Binding-site contacts:
Ligand atom SAG contacts residue ARG157 of chain 23.D at 3.6 Å (salt-bridge).
Ligand atom OBI contacts residue LYS156 of chain 23.D at 4.0 Å.
Ligand atom OAF contacts residue ALA158 of chain 23.D at 3.3 Å.
Ligand atom O6B contacts residue LYS156 of chain 23.D at 3.3 Å.
Ligand atom OAH contacts residue ARG157 of chain 23.D at 3.1 Å (salt-bridge).
Ligand atom O6A contacts residue HIS94 of chain 23.D at 3.2 Å (h-bond).
Ligand atom O4 contacts residue SER93 of chain 23.D at 3.0 Å (h-bond).
Ligand atom O6B contacts residue LEU62 of chain 23.D at 4.0 Å.
Ligand atom O3 contacts residue ALA158 of chain 23.D at 3.0 Å (h-bond).
Ligand atom OAF contacts residue ARG157 of chain 23.D at 2.8 Å (salt-bridge).
Ligand atom C6 contacts residue LEU62 of chain 23.D at 3.5 Å (hydrophobic).
Ligand atom O6B contacts residue HIS94 of chain 23.D at 4.0 Å.
Ligand atom C4 contacts residue LYS156 of chain 23.D at 4.0 Å.
Ligand atom OAH contacts residue ASP3 of chain 23.D at 4.0 Å.
Ligand atom O6A contacts residue SER93 of chain 23.D at 3.2 Å.
Ligand atom O5 contacts residue ARG157 of chain 23.D at 3.8 Å.
Ligand atom O3 contacts residue ARG157 of chain 23.D at 3.3 Å (salt-bridge).
Ligand atom O6A contacts residue HIS155 of chain 23.D at 3.8 Å.
Ligand atom C6 contacts residue HIS155 of chain 23.D at 3.4 Å.
Ligand atom O6B contacts residue ARG157 of chain 23.D at 3.3 Å (salt-bridge).
Ligand atom O5 contacts residue LYS156 of chain 23.D at 3.4 Å.
Ligand atom O6B contacts residue HIS155 of chain 23.D at 3.3 Å (h-bond).
Ligand atom O5 contacts residue HIS155 of chain 23.D at 3.6 Å.
Ligand atom C6 contacts residue HIS94 of chain 23.D at 3.9 Å.
Ligand atom C3 contacts residue ARG157 of chain 23.D at 3.7 Å.
Ligand atom C6 contacts residue SER93 of chain 23.D at 4.0 Å.
Ligand atom O6A contacts residue LEU62 of chain 23.D at 3.4 Å.
Ligand atom OAH contacts residue LEU2 of chain 23.D at 2.8 Å (h-bond).
Ligand atom C3 contacts residue LYS156 of chain 23.D at 4.0 Å.
Ligand atom OAH contacts residue THR4 of chain 23.D at 3.7 Å.
Ligand atom O5B contacts residue LYS156 of chain 23.D at 3.3 Å.
Ligand atom O4 contacts residue LYS156 of chain 23.D at 3.5 Å.
Ligand atom O4 contacts residue HIS155 of chain 23.D at 3.5 Å (h-bond).
Ligand atom C5 contacts residue HIS155 of chain 23.D at 4.0 Å.
Ligand atom SAG contacts residue THR4 of chain 23.D at 3.9 Å.
Ligand atom O3 contacts residue LYS156 of chain 23.D at 3.0 Å.
Ligand atom C5 contacts residue LEU62 of chain 23.D at 3.8 Å (hydrophobic).
Ligand atom OAF contacts residue THR4 of chain 23.D at 2.9 Å (h-bond).
Ligand atom C2 contacts residue ALA158 of chain 23.D at 3.7 Å (hydrophobic).
Ligand atom C3 contacts residue ALA158 of chain 23.D at 4.0 Å (hydrophobic).

Sequence of chain 23.D:
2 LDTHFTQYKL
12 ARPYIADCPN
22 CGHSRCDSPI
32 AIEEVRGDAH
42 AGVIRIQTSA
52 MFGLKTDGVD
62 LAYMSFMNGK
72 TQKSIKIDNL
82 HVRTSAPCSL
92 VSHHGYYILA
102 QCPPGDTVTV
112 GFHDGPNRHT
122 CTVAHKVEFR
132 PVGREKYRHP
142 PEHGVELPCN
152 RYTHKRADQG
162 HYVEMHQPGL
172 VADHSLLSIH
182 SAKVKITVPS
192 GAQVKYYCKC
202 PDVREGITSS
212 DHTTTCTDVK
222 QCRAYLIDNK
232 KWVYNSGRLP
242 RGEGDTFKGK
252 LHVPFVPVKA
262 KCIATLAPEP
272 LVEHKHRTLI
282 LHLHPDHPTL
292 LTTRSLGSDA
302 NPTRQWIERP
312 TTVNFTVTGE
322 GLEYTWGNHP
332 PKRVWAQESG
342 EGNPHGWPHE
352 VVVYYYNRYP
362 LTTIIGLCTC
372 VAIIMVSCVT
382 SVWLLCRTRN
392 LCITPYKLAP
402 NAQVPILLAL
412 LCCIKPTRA

A small-molecule ligand and the protein it binds are described below.
Small molecule (SMILES): O=C(O)[C@@H]1O[C@H](O[C@H]2[C@@H](OS(=O)(=O)O)O[C@@H](O)[C@H](NS(=O)(=O)O)[C@H]2O)[C@@H](OS(=O)(=O)O)[C@H](O)[C@@H]1O